Sequence of chain 30.A:
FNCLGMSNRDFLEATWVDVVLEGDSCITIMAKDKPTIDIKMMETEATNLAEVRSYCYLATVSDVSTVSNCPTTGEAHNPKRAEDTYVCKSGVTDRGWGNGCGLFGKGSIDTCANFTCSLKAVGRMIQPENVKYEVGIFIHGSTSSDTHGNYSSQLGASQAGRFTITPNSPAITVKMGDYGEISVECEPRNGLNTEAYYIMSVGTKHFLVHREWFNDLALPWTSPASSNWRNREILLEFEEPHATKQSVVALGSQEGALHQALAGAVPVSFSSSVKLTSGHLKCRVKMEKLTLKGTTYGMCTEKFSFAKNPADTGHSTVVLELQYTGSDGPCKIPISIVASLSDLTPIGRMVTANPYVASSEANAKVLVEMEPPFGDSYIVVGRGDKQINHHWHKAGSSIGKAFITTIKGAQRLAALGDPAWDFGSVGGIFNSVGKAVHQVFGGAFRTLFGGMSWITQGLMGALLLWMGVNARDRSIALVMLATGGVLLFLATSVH

Sequence of chain 43.E:
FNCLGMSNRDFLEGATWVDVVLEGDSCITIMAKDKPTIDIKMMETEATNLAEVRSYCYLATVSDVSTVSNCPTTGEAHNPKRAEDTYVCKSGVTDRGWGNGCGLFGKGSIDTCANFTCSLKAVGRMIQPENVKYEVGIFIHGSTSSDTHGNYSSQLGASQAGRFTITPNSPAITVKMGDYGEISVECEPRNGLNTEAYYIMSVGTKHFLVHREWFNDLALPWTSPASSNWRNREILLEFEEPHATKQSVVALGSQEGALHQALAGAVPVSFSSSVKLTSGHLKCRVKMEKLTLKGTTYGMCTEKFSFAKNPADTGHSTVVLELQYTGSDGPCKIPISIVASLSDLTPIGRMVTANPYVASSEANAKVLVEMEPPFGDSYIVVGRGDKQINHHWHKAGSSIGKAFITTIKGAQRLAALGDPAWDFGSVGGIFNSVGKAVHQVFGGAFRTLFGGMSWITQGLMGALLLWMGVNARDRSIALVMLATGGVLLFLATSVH

The small molecule below binds the protein below.
Small molecule (SMILES): CC(=O)N[C@@H]1[C@@H](O)[C@H](O)[C@@H](CO)O[C@H]1O

Binding-site contacts:
Ligand atom C1 contacts residue SER66 of chain 43.E at 4.5 Å.
Ligand atom O5 contacts residue THR120 of chain 43.E at 3.4 Å (h-bond).
Ligand atom C8 contacts residue TYR90 of chain 43.E at 3.8 Å (hydrophobic).
Ligand atom C1 contacts residue THR89 of chain 43.E at 4.4 Å.
Ligand atom O5 contacts residue PHE119 of chain 43.E at 3.8 Å.
Ligand atom O6 contacts residue THR120 of chain 43.E at 2.5 Å (h-bond).
Ligand atom O4 contacts residue THR300 of chain 30.A at 4.5 Å.
Ligand atom O5 contacts residue THR89 of chain 43.E at 4.3 Å.
Ligand atom C5 contacts residue PHE119 of chain 43.E at 4.4 Å (hydrophobic).
Ligand atom N2 contacts residue TYR90 of chain 43.E at 4.4 Å.
Ligand atom C7 contacts residue TYR90 of chain 43.E at 4.1 Å (hydrophobic).
Ligand atom C2 contacts residue ASN118 of chain 43.E at 2.5 Å.
Ligand atom N2 contacts residue ASN118 of chain 43.E at 2.9 Å (h-bond).
Ligand atom C5 contacts residue THR89 of chain 43.E at 4.2 Å.
Ligand atom O7 contacts residue SER66 of chain 43.E at 3.5 Å.
Ligand atom O6 contacts residue PHE119 of chain 43.E at 4.0 Å.
Ligand atom O7 contacts residue ASP67 of chain 43.E at 3.5 Å (salt-bridge).
Ligand atom C6 contacts residue PHE119 of chain 43.E at 3.8 Å (hydrophobic).
Ligand atom C4 contacts residue ASN118 of chain 43.E at 4.2 Å.
Ligand atom C8 contacts residue ASN118 of chain 43.E at 4.4 Å.
Ligand atom C8 contacts residue ASP67 of chain 43.E at 4.0 Å.
Ligand atom O7 contacts residue ASN118 of chain 43.E at 3.0 Å (h-bond).
Ligand atom C1 contacts residue ASN118 of chain 43.E at 1.4 Å.
Ligand atom O5 contacts residue ASN118 of chain 43.E at 2.3 Å (h-bond).
Ligand atom C6 contacts residue THR89 of chain 43.E at 4.2 Å.
Ligand atom C5 contacts residue ASN118 of chain 43.E at 3.6 Å.
Ligand atom C3 contacts residue ASN118 of chain 43.E at 3.8 Å.
Ligand atom C7 contacts residue ASP67 of chain 43.E at 3.9 Å.
Ligand atom C6 contacts residue THR120 of chain 43.E at 3.4 Å.
Ligand atom C7 contacts residue ASN118 of chain 43.E at 3.1 Å.
Ligand atom O5 contacts residue SER66 of chain 43.E at 4.4 Å.
Ligand atom C5 contacts residue THR120 of chain 43.E at 4.0 Å.